Binding-site contacts:
Ligand atom O60 contacts residue SER129 of chain 1.B at 2.9 Å (h-bond).
Ligand atom N5 contacts residue GLY165 of chain 1.B at 3.2 Å.
Ligand atom C07 contacts residue GLU72 of chain 1.B at 3.4 Å.
Ligand atom N5 contacts residue ASN166 of chain 1.B at 3.5 Å (h-bond).
Ligand atom O03 contacts residue GLY164 of chain 1.B at 3.1 Å.
Ligand atom O03 contacts residue GLY165 of chain 1.B at 3.1 Å (h-bond).
Ligand atom C08 contacts residue LEU128 of chain 1.B at 3.5 Å (hydrophobic).
Ligand atom N12 contacts residue CYS148 of chain 1.B at 2.9 Å (h-bond).
Ligand atom C15 contacts residue GLY165 of chain 1.B at 3.6 Å.
Ligand atom N12 contacts residue ILE163 of chain 1.B at 3.1 Å (h-bond).
Ligand atom C84 contacts residue ALA145 of chain 1.B at 3.6 Å (hydrophobic).
Ligand atom C81 contacts residue GLY165 of chain 1.B at 3.2 Å.
Ligand atom N58 contacts residue GLY165 of chain 1.B at 3.0 Å (h-bond).
Ligand atom O23 contacts residue ALA145 of chain 1.B at 3.3 Å.
Ligand atom O18 contacts residue GLY165 of chain 1.B at 3.4 Å (h-bond).
Ligand atom C57 contacts residue SER129 of chain 1.B at 3.3 Å.
Ligand atom N17 contacts residue GLY165 of chain 1.B at 3.6 Å (h-bond).
Ligand atom C16 contacts residue GLY165 of chain 1.B at 3.0 Å.
Ligand atom C07 contacts residue LEU128 of chain 1.B at 3.4 Å (hydrophobic).
Ligand atom C08 contacts residue ARG40 of chain 1.B at 3.4 Å.
Ligand atom O4 contacts residue PHE171 of chain 1.B at 2.9 Å.
Ligand atom C07 contacts residue HIS41 of chain 1.B at 3.3 Å.
Ligand atom O18 contacts residue THR143 of chain 1.B at 2.4 Å (h-bond).
Ligand atom C20 contacts residue CYS148 of chain 1.B at 2.7 Å (hydrophobic).
Ligand atom C08 contacts residue GLU72 of chain 1.B at 3.3 Å.
Ligand atom C02 contacts residue SER129 of chain 1.B at 3.1 Å.
Ligand atom N17 contacts residue THR143 of chain 1.B at 2.9 Å (h-bond).
Ligand atom F1 contacts residue ARG40 of chain 1.B at 3.6 Å.
Ligand atom C13 contacts residue CYS148 of chain 1.B at 2.6 Å (hydrophobic).
Ligand atom O18 contacts residue HIS162 of chain 1.B at 2.7 Å (h-bond).
Ligand atom O23 contacts residue GLY146 of chain 1.B at 3.1 Å (h-bond).
Ligand atom C14 contacts residue LYS144 of chain 1.B at 3.6 Å.
Ligand atom C19 contacts residue CYS148 of chain 1.B at 1.8 Å (hydrophobic).
Ligand atom C14 contacts residue CYS148 of chain 1.B at 3.1 Å (hydrophobic).
Ligand atom C16 contacts residue GLY164 of chain 1.B at 3.4 Å.
Ligand atom F1 contacts residue LYS131 of chain 1.B at 3.0 Å.
Ligand atom C20 contacts residue HIS41 of chain 1.B at 3.3 Å.
Ligand atom O18 contacts residue GLY164 of chain 1.B at 3.3 Å.
Ligand atom O60 contacts residue ASN127 of chain 1.B at 3.6 Å (h-bond).
Ligand atom C16 contacts residue THR143 of chain 1.B at 3.5 Å.

The small molecule below binds the protein below.
Small molecule (SMILES): CCOC(=O)CC[C@H](C[C@@H]1CCNC1=O)NC(=O)[C@@H](CC(=O)[C@@H](NC(=O)c1cc(C)on1)C(C)C)Cc1ccc(F)cc1

Sequence of chain 1.B:
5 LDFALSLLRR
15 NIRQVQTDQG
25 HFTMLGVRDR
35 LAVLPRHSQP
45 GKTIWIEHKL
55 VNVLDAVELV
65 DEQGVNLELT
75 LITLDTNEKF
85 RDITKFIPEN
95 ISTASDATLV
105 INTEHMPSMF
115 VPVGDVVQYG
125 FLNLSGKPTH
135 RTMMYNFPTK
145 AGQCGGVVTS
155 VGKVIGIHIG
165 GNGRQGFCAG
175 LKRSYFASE